A protein and the small-molecule ligand that binds it are described below.
Small molecule (SMILES): CC(=O)N[C@@H]1[C@@H](O)[C@H](O)[C@@H](CO)O[C@H]1O

Binding-site contacts:
Ligand atom C8 contacts residue ASN771 of chain 1.C at 4.4 Å.
Ligand atom O5 contacts residue PRO769 of chain 1.C at 4.5 Å.
Ligand atom C2 contacts residue ASN771 of chain 1.C at 2.4 Å.
Ligand atom O5 contacts residue ASN771 of chain 1.C at 2.4 Å (h-bond).
Ligand atom C7 contacts residue ASN771 of chain 1.C at 3.2 Å.
Ligand atom C5 contacts residue ASN771 of chain 1.C at 3.7 Å.
Ligand atom C6 contacts residue PRO769 of chain 1.C at 3.9 Å (hydrophobic).
Ligand atom C3 contacts residue ASN771 of chain 1.C at 3.8 Å.
Ligand atom C4 contacts residue ASN771 of chain 1.C at 4.2 Å.
Ligand atom N2 contacts residue ASN771 of chain 1.C at 2.9 Å (h-bond).
Ligand atom O7 contacts residue ASN771 of chain 1.C at 3.0 Å (h-bond).
Ligand atom C1 contacts residue ASN771 of chain 1.C at 1.4 Å.
Ligand atom C6 contacts residue SER732 of chain 1.C at 4.2 Å.

Sequence of chain 1.C:
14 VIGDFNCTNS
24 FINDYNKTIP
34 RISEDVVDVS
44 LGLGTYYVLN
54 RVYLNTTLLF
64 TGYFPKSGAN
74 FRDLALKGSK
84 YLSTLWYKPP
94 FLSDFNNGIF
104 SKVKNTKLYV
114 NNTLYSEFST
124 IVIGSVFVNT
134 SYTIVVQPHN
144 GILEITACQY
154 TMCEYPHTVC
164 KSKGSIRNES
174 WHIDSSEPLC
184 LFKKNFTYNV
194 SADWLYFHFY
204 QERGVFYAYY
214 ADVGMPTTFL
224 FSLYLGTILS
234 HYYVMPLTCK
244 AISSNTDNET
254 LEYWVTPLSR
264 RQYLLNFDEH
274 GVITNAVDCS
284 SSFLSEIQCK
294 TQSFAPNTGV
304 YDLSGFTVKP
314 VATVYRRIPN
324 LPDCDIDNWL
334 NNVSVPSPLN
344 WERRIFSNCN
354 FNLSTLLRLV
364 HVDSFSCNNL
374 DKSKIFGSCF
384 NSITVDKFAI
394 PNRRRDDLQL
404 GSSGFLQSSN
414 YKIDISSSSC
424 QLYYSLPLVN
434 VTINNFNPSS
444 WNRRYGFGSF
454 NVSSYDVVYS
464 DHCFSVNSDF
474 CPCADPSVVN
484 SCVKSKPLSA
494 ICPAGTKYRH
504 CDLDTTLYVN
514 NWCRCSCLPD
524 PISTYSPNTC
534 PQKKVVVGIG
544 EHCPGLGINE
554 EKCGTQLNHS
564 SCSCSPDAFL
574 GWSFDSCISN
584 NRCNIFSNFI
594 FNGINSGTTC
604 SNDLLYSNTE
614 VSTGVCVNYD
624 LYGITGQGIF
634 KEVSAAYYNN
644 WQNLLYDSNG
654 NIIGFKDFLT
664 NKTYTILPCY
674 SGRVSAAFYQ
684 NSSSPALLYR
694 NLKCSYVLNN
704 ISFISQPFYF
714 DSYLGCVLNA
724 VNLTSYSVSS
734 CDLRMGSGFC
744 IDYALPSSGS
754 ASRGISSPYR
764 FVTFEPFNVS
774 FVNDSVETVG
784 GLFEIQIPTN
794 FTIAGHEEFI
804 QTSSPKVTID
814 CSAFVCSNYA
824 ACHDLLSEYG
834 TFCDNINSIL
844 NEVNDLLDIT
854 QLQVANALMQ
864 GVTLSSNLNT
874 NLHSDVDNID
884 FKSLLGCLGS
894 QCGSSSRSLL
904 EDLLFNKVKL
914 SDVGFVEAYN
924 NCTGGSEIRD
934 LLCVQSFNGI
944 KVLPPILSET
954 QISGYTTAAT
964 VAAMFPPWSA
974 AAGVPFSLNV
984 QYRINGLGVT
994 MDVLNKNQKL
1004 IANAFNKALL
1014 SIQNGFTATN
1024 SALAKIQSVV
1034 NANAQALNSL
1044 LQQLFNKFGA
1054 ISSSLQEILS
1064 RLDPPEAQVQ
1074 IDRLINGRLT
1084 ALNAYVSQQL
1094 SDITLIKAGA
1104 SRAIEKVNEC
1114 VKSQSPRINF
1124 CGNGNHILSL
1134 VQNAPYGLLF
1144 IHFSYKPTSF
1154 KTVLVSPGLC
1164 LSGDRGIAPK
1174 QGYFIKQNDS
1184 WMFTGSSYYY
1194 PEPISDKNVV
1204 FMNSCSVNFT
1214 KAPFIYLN